Binding-site contacts:
Ligand atom C4 contacts residue TRP33 of chain 1.D at 3.3 Å (hydrophobic).
Ligand atom O16 contacts residue TYR101 of chain 1.D at 2.6 Å (h-bond).
Ligand atom C6 contacts residue TYR101 of chain 1.D at 3.3 Å (hydrophobic).
Ligand atom C5 contacts residue TYR101 of chain 1.D at 3.4 Å (hydrophobic).
Ligand atom O8 contacts residue TYR101 of chain 1.D at 3.8 Å.
Ligand atom C6 contacts residue TRP93 of chain 1.C at 3.5 Å (hydrophobic).
Ligand atom C1 contacts residue TRP93 of chain 1.C at 3.5 Å (hydrophobic).
Ligand atom O3B contacts residue HIS35 of chain 1.D at 3.6 Å (h-bond).
Ligand atom C3 contacts residue TRP33 of chain 1.D at 3.5 Å (hydrophobic).
Ligand atom O8 contacts residue SER105 of chain 1.D at 2.7 Å (h-bond).
Ligand atom C8 contacts residue TYR101 of chain 1.D at 3.7 Å (hydrophobic).
Ligand atom N3 contacts residue TRP33 of chain 1.D at 3.6 Å.
Ligand atom C2 contacts residue TYR99 of chain 1.D at 3.4 Å (hydrophobic).
Ligand atom O3B contacts residue TRP33 of chain 1.D at 3.7 Å.
Ligand atom O4 contacts residue LYS59 of chain 1.D at 3.2 Å (salt-bridge).
Ligand atom O4 contacts residue ARG50 of chain 1.D at 3.1 Å (salt-bridge).
Ligand atom C15 contacts residue TYR101 of chain 1.D at 3.4 Å (hydrophobic).
Ligand atom N9 contacts residue TYR101 of chain 1.D at 3.4 Å.
Ligand atom N3 contacts residue HIS35 of chain 1.D at 3.8 Å.
Ligand atom O3A contacts residue TRP98 of chain 1.C at 3.2 Å (h-bond).
Ligand atom C10 contacts residue TYR34 of chain 1.C at 3.4 Å (hydrophobic).
Ligand atom C7 contacts residue TYR99 of chain 1.D at 3.3 Å (hydrophobic).
Ligand atom O3A contacts residue HIS35 of chain 1.D at 3.1 Å (h-bond).
Ligand atom C2 contacts residue TRP93 of chain 1.C at 3.7 Å (hydrophobic).
Ligand atom O3B contacts residue ARG50 of chain 1.D at 3.0 Å.
Ligand atom C1 contacts residue TYR101 of chain 1.D at 3.6 Å (hydrophobic).
Ligand atom C11 contacts residue TYR34 of chain 1.C at 3.6 Å (hydrophobic).
Ligand atom C14 contacts residue TYR101 of chain 1.D at 3.1 Å (hydrophobic).
Ligand atom N3 contacts residue TRP93 of chain 1.C at 3.8 Å.
Ligand atom O3B contacts residue TRP93 of chain 1.C at 3.8 Å.
Ligand atom C3 contacts residue TRP93 of chain 1.C at 3.4 Å (hydrophobic).
Ligand atom O8 contacts residue TYR99 of chain 1.D at 2.9 Å (h-bond).
Ligand atom O16 contacts residue TYR102 of chain 1.D at 3.1 Å.
Ligand atom C12 contacts residue TYR101 of chain 1.D at 3.2 Å (hydrophobic).
Ligand atom C4 contacts residue TRP93 of chain 1.C at 3.4 Å (hydrophobic).
Ligand atom C5 contacts residue TRP93 of chain 1.C at 3.4 Å (hydrophobic).
Ligand atom C7 contacts residue TRP93 of chain 1.C at 3.7 Å (hydrophobic).
Ligand atom O3A contacts residue TYR99 of chain 1.D at 3.1 Å.
Ligand atom C8 contacts residue TYR99 of chain 1.D at 3.5 Å (hydrophobic).
Ligand atom O4 contacts residue TRP33 of chain 1.D at 3.1 Å.

Sequence of chain 1.D:
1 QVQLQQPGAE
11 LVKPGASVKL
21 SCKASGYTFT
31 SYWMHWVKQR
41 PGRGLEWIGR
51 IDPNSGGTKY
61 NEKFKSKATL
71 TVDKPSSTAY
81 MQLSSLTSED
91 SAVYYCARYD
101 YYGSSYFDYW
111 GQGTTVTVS

A small-molecule ligand and the protein it binds are described below.
Small molecule (SMILES): O=C([O-])CCCCCNC(=O)Cc1ccc(O)c([N+](=O)[O-])c1

Sequence of chain 1.C:
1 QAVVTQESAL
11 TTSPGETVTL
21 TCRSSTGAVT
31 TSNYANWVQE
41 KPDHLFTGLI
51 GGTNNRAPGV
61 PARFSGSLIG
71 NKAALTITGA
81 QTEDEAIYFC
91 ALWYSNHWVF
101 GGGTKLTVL